Binding-site contacts:
Ligand atom C18 contacts residue TRP492 of chain 1.G at 3.7 Å (hydrophobic).
Ligand atom C15 contacts residue TRP492 of chain 1.G at 4.5 Å (hydrophobic).
Ligand atom C21 contacts residue VAL99 of chain 1.E at 4.0 Å (hydrophobic).
Ligand atom C12 contacts residue PHE665 of chain 1.G at 4.2 Å (hydrophobic).
Ligand atom C19 contacts residue ILE661 of chain 1.G at 3.7 Å (hydrophobic).
Ligand atom C25 contacts residue TRP496 of chain 1.G at 4.4 Å (hydrophobic).
Ligand atom C26 contacts residue TRP496 of chain 1.G at 3.7 Å (hydrophobic).
Ligand atom C6 contacts residue ILE92 of chain 1.E at 4.0 Å (hydrophobic).
Ligand atom C17 contacts residue VAL99 of chain 1.E at 4.1 Å (hydrophobic).
Ligand atom C7 contacts residue ILE95 of chain 1.E at 4.0 Å (hydrophobic).
Ligand atom C24 contacts residue VAL99 of chain 1.E at 4.2 Å (hydrophobic).
Ligand atom C26 contacts residue PHE495 of chain 1.G at 4.0 Å (hydrophobic).
Ligand atom C16 contacts residue ILE96 of chain 1.E at 4.4 Å (hydrophobic).
Ligand atom C7 contacts residue ILE92 of chain 1.E at 4.1 Å (hydrophobic).
Ligand atom C26 contacts residue ILE96 of chain 1.E at 4.3 Å (hydrophobic).
Ligand atom C20 contacts residue PHE665 of chain 1.G at 3.7 Å (hydrophobic).
Ligand atom C19 contacts residue MET664 of chain 1.G at 4.2 Å (hydrophobic).
Ligand atom C27 contacts residue TRP496 of chain 1.G at 3.5 Å (hydrophobic).
Ligand atom C18 contacts residue MET664 of chain 1.G at 3.7 Å (hydrophobic).
Ligand atom C15 contacts residue VAL99 of chain 1.E at 4.4 Å (hydrophobic).
Ligand atom C21 contacts residue PHE665 of chain 1.G at 3.7 Å (hydrophobic).
Ligand atom C15 contacts residue ILE96 of chain 1.E at 3.7 Å (hydrophobic).
Ligand atom C23 contacts residue VAL99 of chain 1.E at 4.2 Å (hydrophobic).
Ligand atom C20 contacts residue VAL99 of chain 1.E at 4.4 Å (hydrophobic).
Ligand atom C27 contacts residue LEU499 of chain 1.G at 3.7 Å (hydrophobic).
Ligand atom C26 contacts residue TRP492 of chain 1.G at 4.4 Å (hydrophobic).
Ligand atom O1 contacts residue PHE87 of chain 1.E at 4.4 Å.
Ligand atom C25 contacts residue MET100 of chain 1.E at 4.4 Å (hydrophobic).
Ligand atom C16 contacts residue VAL99 of chain 1.E at 3.8 Å (hydrophobic).
Ligand atom C4 contacts residue PHE87 of chain 1.E at 3.9 Å (hydrophobic).

Sequence of chain 1.G:
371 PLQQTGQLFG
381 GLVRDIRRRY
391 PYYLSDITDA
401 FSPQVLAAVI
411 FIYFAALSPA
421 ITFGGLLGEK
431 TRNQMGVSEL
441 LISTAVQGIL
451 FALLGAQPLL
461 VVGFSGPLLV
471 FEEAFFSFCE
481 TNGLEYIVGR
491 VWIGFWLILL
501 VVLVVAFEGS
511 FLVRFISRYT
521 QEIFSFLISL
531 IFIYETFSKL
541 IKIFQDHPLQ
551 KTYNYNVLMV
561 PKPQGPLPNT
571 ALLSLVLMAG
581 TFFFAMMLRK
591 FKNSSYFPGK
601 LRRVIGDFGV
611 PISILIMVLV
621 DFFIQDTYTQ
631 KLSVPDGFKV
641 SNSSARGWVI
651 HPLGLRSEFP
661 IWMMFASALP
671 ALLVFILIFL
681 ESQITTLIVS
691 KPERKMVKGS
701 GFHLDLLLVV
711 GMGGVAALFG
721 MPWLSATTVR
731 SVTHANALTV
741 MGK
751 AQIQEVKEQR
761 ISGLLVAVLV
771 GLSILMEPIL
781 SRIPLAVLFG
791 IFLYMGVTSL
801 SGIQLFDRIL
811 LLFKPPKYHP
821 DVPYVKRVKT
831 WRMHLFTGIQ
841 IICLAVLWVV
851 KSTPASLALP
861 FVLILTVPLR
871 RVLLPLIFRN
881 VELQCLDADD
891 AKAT

This small molecule binds to this protein.
Small molecule (SMILES): CC(C)CCC[C@@H](C)[C@H]1CC[C@H]2[C@@H]3CC=C4C[C@@H](O)CC[C@]4(C)[C@H]3CC[C@]12C

Sequence of chain 1.E:
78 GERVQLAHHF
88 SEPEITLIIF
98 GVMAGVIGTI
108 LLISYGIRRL